A small-molecule ligand and the protein it binds are described below.
Small molecule (SMILES): CC(=O)N[C@H]1[C@H](O[C@H]2[C@H](O)[C@@H](NC(C)=O)CO[C@@H]2CO)O[C@H](CO)[C@@H](O[C@@H]2O[C@H](CO)[C@@H](O)[C@H](O)[C@H]2NC(C)=O)[C@@H]1O

Binding-site contacts:
Ligand atom C4 contacts residue ASN184 of chain 1.B at 4.3 Å.
Ligand atom O5 contacts residue PHE117 of chain 1.B at 4.0 Å.
Ligand atom C5 contacts residue ASN184 of chain 1.B at 3.6 Å.
Ligand atom C2 contacts residue ASN184 of chain 1.B at 2.4 Å.
Ligand atom O7 contacts residue ASN184 of chain 1.B at 3.0 Å (h-bond).
Ligand atom C8 contacts residue ASN184 of chain 1.B at 3.4 Å.
Ligand atom C3 contacts residue ASN184 of chain 1.B at 3.8 Å.
Ligand atom O6 contacts residue ASN184 of chain 1.B at 3.9 Å.
Ligand atom C6 contacts residue ASN184 of chain 1.B at 3.2 Å.
Ligand atom O7 contacts residue ASN120 of chain 1.B at 4.0 Å.
Ligand atom O5 contacts residue ASN184 of chain 1.B at 2.4 Å (h-bond).
Ligand atom C8 contacts residue TRP185 of chain 1.B at 4.1 Å (hydrophobic).
Ligand atom C7 contacts residue ASN184 of chain 1.B at 3.0 Å.
Ligand atom C8 contacts residue VAL107 of chain 1.B at 4.5 Å (hydrophobic).
Ligand atom N2 contacts residue ASN184 of chain 1.B at 2.9 Å (h-bond).
Ligand atom C1 contacts residue ASN184 of chain 1.B at 1.4 Å.

Sequence of chain 1.B:
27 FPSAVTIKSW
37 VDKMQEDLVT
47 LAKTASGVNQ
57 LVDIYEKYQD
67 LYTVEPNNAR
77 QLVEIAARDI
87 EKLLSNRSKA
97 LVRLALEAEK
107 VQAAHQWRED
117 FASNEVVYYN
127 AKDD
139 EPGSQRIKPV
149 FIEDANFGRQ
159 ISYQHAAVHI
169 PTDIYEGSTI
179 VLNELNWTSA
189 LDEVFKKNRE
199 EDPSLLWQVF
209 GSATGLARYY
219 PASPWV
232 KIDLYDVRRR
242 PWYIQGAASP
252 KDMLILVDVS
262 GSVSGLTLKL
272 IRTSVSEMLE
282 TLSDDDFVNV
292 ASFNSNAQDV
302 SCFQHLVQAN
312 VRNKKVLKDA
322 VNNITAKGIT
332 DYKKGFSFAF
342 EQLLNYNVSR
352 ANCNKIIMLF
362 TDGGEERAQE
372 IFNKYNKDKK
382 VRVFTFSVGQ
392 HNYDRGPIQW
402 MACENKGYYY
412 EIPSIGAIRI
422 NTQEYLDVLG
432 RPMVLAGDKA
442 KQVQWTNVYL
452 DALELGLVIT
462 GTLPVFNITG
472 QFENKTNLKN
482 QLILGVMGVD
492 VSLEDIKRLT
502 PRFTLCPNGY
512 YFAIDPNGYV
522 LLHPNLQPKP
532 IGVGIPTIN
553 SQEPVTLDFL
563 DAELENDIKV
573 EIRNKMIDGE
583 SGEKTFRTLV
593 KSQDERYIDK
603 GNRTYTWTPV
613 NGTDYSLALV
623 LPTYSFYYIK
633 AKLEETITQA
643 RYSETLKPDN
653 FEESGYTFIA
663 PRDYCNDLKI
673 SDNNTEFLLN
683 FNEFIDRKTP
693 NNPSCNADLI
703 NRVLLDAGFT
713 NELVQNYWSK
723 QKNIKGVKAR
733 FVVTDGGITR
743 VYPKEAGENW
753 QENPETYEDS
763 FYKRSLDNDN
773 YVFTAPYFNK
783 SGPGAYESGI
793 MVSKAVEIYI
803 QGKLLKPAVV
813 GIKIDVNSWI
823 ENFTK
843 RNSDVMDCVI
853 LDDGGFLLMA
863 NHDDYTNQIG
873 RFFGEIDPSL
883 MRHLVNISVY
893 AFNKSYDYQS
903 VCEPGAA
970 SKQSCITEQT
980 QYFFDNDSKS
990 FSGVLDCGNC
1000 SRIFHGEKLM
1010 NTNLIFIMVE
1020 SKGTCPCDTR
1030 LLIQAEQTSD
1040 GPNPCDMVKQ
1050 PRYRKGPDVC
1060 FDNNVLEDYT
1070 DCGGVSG